Sequence of chain 1.A:
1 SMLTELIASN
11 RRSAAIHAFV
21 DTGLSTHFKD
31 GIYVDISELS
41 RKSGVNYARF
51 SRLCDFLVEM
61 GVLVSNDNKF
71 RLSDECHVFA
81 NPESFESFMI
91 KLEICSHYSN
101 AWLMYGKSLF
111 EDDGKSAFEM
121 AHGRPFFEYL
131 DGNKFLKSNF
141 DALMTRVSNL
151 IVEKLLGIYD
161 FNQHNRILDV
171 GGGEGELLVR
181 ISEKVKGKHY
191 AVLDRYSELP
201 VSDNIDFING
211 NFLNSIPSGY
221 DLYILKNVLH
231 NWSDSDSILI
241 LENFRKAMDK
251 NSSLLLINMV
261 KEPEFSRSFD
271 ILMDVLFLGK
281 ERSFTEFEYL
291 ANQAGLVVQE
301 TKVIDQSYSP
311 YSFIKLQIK

Sequence of chain 2.A:
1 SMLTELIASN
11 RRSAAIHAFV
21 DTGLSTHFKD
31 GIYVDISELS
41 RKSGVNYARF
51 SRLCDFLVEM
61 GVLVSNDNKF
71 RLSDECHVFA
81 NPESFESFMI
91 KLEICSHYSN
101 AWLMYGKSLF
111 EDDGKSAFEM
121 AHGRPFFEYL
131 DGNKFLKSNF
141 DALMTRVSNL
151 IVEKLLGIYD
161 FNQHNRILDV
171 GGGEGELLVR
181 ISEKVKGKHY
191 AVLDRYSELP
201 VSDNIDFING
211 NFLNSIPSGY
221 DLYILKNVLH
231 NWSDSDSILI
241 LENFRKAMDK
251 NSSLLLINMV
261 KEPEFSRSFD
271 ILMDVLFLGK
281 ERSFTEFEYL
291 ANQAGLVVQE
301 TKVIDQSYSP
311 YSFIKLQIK

Binding-site contacts:
Ligand atom NE1 contacts residue LEU92 of chain 2.A at 3.8 Å.
Ligand atom CH2 contacts residue MET144 of chain 2.A at 3.6 Å (hydrophobic).
Ligand atom CB contacts residue ARG11 of chain 1.A at 4.0 Å.
Ligand atom CA contacts residue MET89 of chain 2.A at 3.9 Å (hydrophobic).
Ligand atom CE2 contacts residue LEU272 of chain 2.A at 4.3 Å (hydrophobic).
Ligand atom CH2 contacts residue MET273 of chain 2.A at 4.0 Å (hydrophobic).
Ligand atom CG contacts residue LEU143 of chain 2.A at 4.3 Å (hydrophobic).
Ligand atom CZ2 contacts residue LEU276 of chain 2.A at 4.0 Å (hydrophobic).
Ligand atom CB contacts residue PHE269 of chain 2.A at 4.0 Å (hydrophobic).
Ligand atom CZ3 contacts residue PHE269 of chain 2.A at 4.0 Å (hydrophobic).
Ligand atom CZ3 contacts residue MET273 of chain 2.A at 3.6 Å (hydrophobic).
Ligand atom C contacts residue MET89 of chain 2.A at 3.7 Å (hydrophobic).
Ligand atom OXT contacts residue MET89 of chain 2.A at 3.3 Å.
Ligand atom C contacts residue PHE269 of chain 2.A at 4.2 Å (hydrophobic).
Ligand atom OXT contacts residue PHE269 of chain 2.A at 3.9 Å.
Ligand atom CB contacts residue LEU272 of chain 2.A at 4.1 Å (hydrophobic).
Ligand atom CD2 contacts residue PHE269 of chain 2.A at 4.2 Å (hydrophobic).
Ligand atom CH2 contacts residue PHE140 of chain 2.A at 3.4 Å (hydrophobic).
Ligand atom CD1 contacts residue LEU272 of chain 2.A at 3.9 Å (hydrophobic).
Ligand atom CD1 contacts residue TYR98 of chain 2.A at 4.1 Å (hydrophobic).
Ligand atom OXT contacts residue ARG11 of chain 1.A at 3.8 Å.
Ligand atom CD2 contacts residue LEU272 of chain 2.A at 4.0 Å (hydrophobic).
Ligand atom CZ2 contacts residue PHE140 of chain 2.A at 3.3 Å (hydrophobic).
Ligand atom NE1 contacts residue TYR98 of chain 2.A at 2.9 Å (h-bond).
Ligand atom O contacts residue PHE85 of chain 2.A at 4.3 Å.
Ligand atom CZ2 contacts residue TYR98 of chain 2.A at 3.6 Å (hydrophobic).
Ligand atom O contacts residue TYR308 of chain 2.A at 3.7 Å.
Ligand atom NE1 contacts residue LEU272 of chain 2.A at 4.2 Å.
Ligand atom CE2 contacts residue LEU143 of chain 2.A at 4.3 Å (hydrophobic).
Ligand atom CE2 contacts residue TYR98 of chain 2.A at 3.5 Å (hydrophobic).
Ligand atom CG contacts residue LEU272 of chain 2.A at 3.8 Å (hydrophobic).
Ligand atom NE1 contacts residue LEU143 of chain 2.A at 4.0 Å.
Ligand atom CE3 contacts residue PHE269 of chain 2.A at 3.3 Å (hydrophobic).
Ligand atom CD1 contacts residue LEU143 of chain 2.A at 4.0 Å (hydrophobic).
Ligand atom CD1 contacts residue GLU93 of chain 2.A at 4.1 Å.
Ligand atom CZ3 contacts residue MET144 of chain 2.A at 3.5 Å (hydrophobic).
Ligand atom CE3 contacts residue MET273 of chain 2.A at 3.9 Å (hydrophobic).
Ligand atom CH2 contacts residue PHE277 of chain 2.A at 4.0 Å (hydrophobic).
Ligand atom CB contacts residue MET89 of chain 2.A at 4.2 Å (hydrophobic).
Ligand atom N contacts residue LEU143 of chain 2.A at 3.7 Å.

The small molecule below binds the protein below.
Small molecule (SMILES): N[C@@H](Cc1c[nH]c2ccccc12)C(=O)O